Sequence of chain 1.W:
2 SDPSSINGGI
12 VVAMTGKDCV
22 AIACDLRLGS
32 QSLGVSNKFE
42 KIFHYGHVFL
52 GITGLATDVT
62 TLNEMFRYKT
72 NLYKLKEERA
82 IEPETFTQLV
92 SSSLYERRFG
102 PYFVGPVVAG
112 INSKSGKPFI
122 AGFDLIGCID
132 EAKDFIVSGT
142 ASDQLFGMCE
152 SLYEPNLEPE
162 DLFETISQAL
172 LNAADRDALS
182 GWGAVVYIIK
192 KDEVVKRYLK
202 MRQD

The protein below binds the small molecule below.
Small molecule (SMILES): CC(C)C[C@H](NC(=O)[C@H](Cc1ccccc1)NC(=O)c1cnccn1)B(O)O

Binding-site contacts:
Ligand atom N1 contacts residue ALA49 of chain 1.V at 3.9 Å.
Ligand atom C24 contacts residue THR52 of chain 1.V at 4.0 Å.
Ligand atom C6 contacts residue CYS129 of chain 1.W at 3.7 Å (hydrophobic).
Ligand atom C22 contacts residue THR1 of chain 1.V at 2.6 Å.
Ligand atom O8 contacts residue ALA49 of chain 1.V at 3.1 Å (h-bond).
Ligand atom C3 contacts residue GLN22 of chain 1.V at 3.2 Å.
Ligand atom N1 contacts residue CYS129 of chain 1.W at 3.8 Å.
Ligand atom C17 contacts residue GLY47 of chain 1.V at 3.8 Å.
Ligand atom N20 contacts residue THR1 of chain 1.V at 3.7 Å.
Ligand atom N4 contacts residue GLN22 of chain 1.V at 3.3 Å (h-bond).
Ligand atom C16 contacts residue THR48 of chain 1.V at 3.9 Å.
Ligand atom C5 contacts residue ASP125 of chain 1.W at 3.8 Å.
Ligand atom C23 contacts residue GLY47 of chain 1.V at 3.8 Å.
Ligand atom C10 contacts residue GLY47 of chain 1.V at 3.5 Å.
Ligand atom C7 contacts residue ALA49 of chain 1.V at 4.0 Å (hydrophobic).
Ligand atom C11 contacts residue THR21 of chain 1.V at 3.6 Å.
Ligand atom O27 contacts residue ALA46 of chain 1.V at 3.6 Å.
Ligand atom C18 contacts residue THR21 of chain 1.V at 4.0 Å.
Ligand atom O19 contacts residue SER20 of chain 1.V at 3.2 Å (h-bond).
Ligand atom C24 contacts residue GLY45 of chain 1.V at 3.5 Å.
Ligand atom B26 contacts residue THR1 of chain 1.V at 1.4 Å.
Ligand atom C10 contacts residue THR21 of chain 1.V at 3.7 Å.
Ligand atom O27 contacts residue GLY47 of chain 1.V at 3.0 Å (h-bond).
Ligand atom O27 contacts residue THR1 of chain 1.V at 2.4 Å (h-bond).
Ligand atom C6 contacts residue ASP125 of chain 1.W at 3.5 Å.
Ligand atom C18 contacts residue GLY47 of chain 1.V at 3.7 Å.
Ligand atom C25 contacts residue ALA49 of chain 1.V at 3.5 Å (hydrophobic).
Ligand atom N9 contacts residue THR21 of chain 1.V at 3.1 Å (h-bond).
Ligand atom C3 contacts residue THR21 of chain 1.V at 3.4 Å.
Ligand atom O28 contacts residue THR1 of chain 1.V at 2.3 Å (h-bond).
Ligand atom C13 contacts residue THR21 of chain 1.V at 3.8 Å.
Ligand atom C24 contacts residue GLY47 of chain 1.V at 3.4 Å.
Ligand atom N1 contacts residue ASP125 of chain 1.W at 3.7 Å.
Ligand atom C22 contacts residue LYS33 of chain 1.V at 3.6 Å.
Ligand atom C23 contacts residue ALA49 of chain 1.V at 3.7 Å (hydrophobic).
Ligand atom C24 contacts residue ALA46 of chain 1.V at 3.9 Å (hydrophobic).
Ligand atom C24 contacts residue ALA49 of chain 1.V at 3.7 Å (hydrophobic).
Ligand atom C21 contacts residue THR1 of chain 1.V at 2.4 Å.
Ligand atom N20 contacts residue GLY47 of chain 1.V at 3.1 Å (h-bond).
Ligand atom O19 contacts residue THR21 of chain 1.V at 3.0 Å (h-bond).

Sequence of chain 1.V:
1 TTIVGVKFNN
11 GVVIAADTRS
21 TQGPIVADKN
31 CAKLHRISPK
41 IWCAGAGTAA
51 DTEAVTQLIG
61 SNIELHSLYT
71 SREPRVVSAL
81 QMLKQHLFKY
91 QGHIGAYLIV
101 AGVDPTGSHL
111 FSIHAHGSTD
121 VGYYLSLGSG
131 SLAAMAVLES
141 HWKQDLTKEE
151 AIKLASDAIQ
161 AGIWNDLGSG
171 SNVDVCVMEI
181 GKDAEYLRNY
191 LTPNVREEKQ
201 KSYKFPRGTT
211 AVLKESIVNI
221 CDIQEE